Binding-site contacts:
Ligand atom C5 contacts residue HIS204 of chain 1.D at 3.9 Å.
Ligand atom C6 contacts residue TRP187 of chain 1.D at 3.9 Å (hydrophobic).
Ligand atom C2 contacts residue HIS186 of chain 1.D at 4.1 Å.
Ligand atom O7 contacts residue THR202 of chain 1.D at 3.5 Å.
Ligand atom C2 contacts residue TRP187 of chain 1.D at 3.6 Å (hydrophobic).
Ligand atom O7 contacts residue HIS186 of chain 1.D at 3.0 Å.
Ligand atom C1 contacts residue ASN141 of chain 1.D at 1.4 Å.
Ligand atom C7 contacts residue HIS186 of chain 1.D at 3.2 Å.
Ligand atom C1 contacts residue HIS204 of chain 1.D at 3.9 Å.
Ligand atom C1 contacts residue TRP187 of chain 1.D at 3.9 Å (hydrophobic).
Ligand atom O3 contacts residue TRP187 of chain 1.D at 3.7 Å.
Ligand atom O5 contacts residue TRP187 of chain 1.D at 3.6 Å.
Ligand atom C1 contacts residue HIS186 of chain 1.D at 3.8 Å.
Ligand atom O3 contacts residue HIS186 of chain 1.D at 3.1 Å (h-bond).
Ligand atom N2 contacts residue HIS186 of chain 1.D at 3.7 Å.
Ligand atom N2 contacts residue ILE206 of chain 1.D at 3.9 Å.
Ligand atom O2 contacts residue TRP187 of chain 1.D at 3.2 Å (h-bond).
Ligand atom C7 contacts residue ASN141 of chain 1.D at 3.1 Å.
Ligand atom C7 contacts residue ILE206 of chain 1.D at 3.8 Å (hydrophobic).
Ligand atom C2 contacts residue ASN141 of chain 1.D at 2.5 Å.
Ligand atom C1 contacts residue LYS185 of chain 1.D at 3.5 Å.
Ligand atom O5 contacts residue ASN141 of chain 1.D at 2.3 Å (h-bond).
Ligand atom N2 contacts residue ASN141 of chain 1.D at 2.9 Å (h-bond).
Ligand atom C3 contacts residue ASN141 of chain 1.D at 3.8 Å.
Ligand atom C6 contacts residue THR143 of chain 1.D at 3.6 Å.
Ligand atom C3 contacts residue TRP187 of chain 1.D at 3.9 Å (hydrophobic).
Ligand atom C5 contacts residue TRP184 of chain 1.D at 3.7 Å (hydrophobic).
Ligand atom O5 contacts residue LYS185 of chain 1.D at 3.6 Å.
Ligand atom O3 contacts residue TYR189 of chain 1.D at 3.5 Å (h-bond).
Ligand atom C5 contacts residue ASN141 of chain 1.D at 3.6 Å.
Ligand atom O4 contacts residue HIS204 of chain 1.D at 3.9 Å.
Ligand atom C2 contacts residue TRP184 of chain 1.D at 4.1 Å (hydrophobic).
Ligand atom O6 contacts residue TRP187 of chain 1.D at 3.2 Å.
Ligand atom C6 contacts residue LYS185 of chain 1.D at 3.7 Å.
Ligand atom C6 contacts residue TRP184 of chain 1.D at 4.0 Å (hydrophobic).
Ligand atom C8 contacts residue ILE206 of chain 1.D at 3.6 Å (hydrophobic).
Ligand atom O5 contacts residue TRP184 of chain 1.D at 3.8 Å.
Ligand atom O2 contacts residue HIS186 of chain 1.D at 3.6 Å.
Ligand atom C8 contacts residue HIS186 of chain 1.D at 3.6 Å.
Ligand atom O7 contacts residue ASN141 of chain 1.D at 2.9 Å (h-bond).

A small-molecule ligand and the protein it binds are described below.
Small molecule (SMILES): CC(=O)N[C@H]1[C@H](O[C@H]2[C@H](O)[C@@H](NC(C)=O)CO[C@@H]2CO)O[C@H](CO)[C@@H](O[C@@H]2O[C@H](CO[C@H]3O[C@H](CO[C@H]4O[C@H](CO)[C@@H](O)[C@H](O)[C@@H]4O)[C@@H](O)[C@H](O[C@H]4O[C@H](CO)[C@@H](O)[C@H](O)[C@@H]4O)[C@@H]3O)[C@@H](O)[C@H](O[C@H]3O[C@H](CO)[C@@H](O)[C@H](O)[C@@H]3O)[C@@H]2O)[C@@H]1O

Sequence of chain 1.D:
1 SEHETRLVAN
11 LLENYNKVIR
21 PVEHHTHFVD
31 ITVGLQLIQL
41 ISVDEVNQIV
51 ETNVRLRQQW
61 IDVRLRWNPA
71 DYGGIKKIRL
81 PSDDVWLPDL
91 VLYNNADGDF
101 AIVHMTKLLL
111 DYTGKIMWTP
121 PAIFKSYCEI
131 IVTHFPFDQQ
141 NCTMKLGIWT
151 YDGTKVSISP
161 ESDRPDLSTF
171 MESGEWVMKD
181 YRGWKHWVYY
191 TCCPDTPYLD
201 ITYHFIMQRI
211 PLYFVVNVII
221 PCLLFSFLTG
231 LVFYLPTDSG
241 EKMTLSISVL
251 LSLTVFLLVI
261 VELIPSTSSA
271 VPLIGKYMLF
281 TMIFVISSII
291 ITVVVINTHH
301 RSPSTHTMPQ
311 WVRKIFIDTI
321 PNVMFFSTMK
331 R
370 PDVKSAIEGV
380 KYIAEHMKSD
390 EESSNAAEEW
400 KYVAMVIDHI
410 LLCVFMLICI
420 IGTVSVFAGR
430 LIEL